Sequence of chain 31.E:
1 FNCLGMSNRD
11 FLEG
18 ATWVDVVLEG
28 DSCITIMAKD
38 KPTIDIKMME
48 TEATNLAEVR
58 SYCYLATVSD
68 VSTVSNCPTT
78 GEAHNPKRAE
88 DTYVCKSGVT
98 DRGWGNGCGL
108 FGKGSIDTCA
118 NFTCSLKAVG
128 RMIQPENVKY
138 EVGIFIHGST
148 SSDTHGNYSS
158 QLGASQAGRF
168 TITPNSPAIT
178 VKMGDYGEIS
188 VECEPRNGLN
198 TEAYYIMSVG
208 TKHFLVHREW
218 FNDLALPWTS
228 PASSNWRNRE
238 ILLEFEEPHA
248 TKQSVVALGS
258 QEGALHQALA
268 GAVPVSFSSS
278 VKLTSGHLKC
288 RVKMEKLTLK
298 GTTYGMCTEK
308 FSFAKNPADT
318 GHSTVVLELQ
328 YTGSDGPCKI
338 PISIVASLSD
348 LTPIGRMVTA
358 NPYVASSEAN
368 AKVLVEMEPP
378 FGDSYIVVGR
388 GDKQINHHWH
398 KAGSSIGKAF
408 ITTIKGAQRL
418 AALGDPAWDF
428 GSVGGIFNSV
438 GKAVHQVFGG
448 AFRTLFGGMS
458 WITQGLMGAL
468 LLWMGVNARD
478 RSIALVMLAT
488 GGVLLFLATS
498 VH

Binding-site contacts:
Ligand atom O5 contacts residue ASN118 of chain 31.E at 2.4 Å (h-bond).
Ligand atom O6 contacts residue ASN118 of chain 31.E at 4.1 Å.
Ligand atom O5 contacts residue THR120 of chain 31.E at 3.7 Å.
Ligand atom N2 contacts residue ASN118 of chain 31.E at 2.9 Å (h-bond).
Ligand atom C6 contacts residue THR120 of chain 31.E at 4.0 Å.
Ligand atom C5 contacts residue THR120 of chain 31.E at 4.5 Å.
Ligand atom C2 contacts residue ASN118 of chain 31.E at 2.5 Å.
Ligand atom N2 contacts residue TYR90 of chain 31.E at 4.2 Å.
Ligand atom C3 contacts residue ASN118 of chain 31.E at 3.8 Å.
Ligand atom C5 contacts residue ASN118 of chain 31.E at 3.6 Å.
Ligand atom C1 contacts residue SER66 of chain 31.E at 4.4 Å.
Ligand atom O5 contacts residue SER66 of chain 31.E at 4.3 Å.
Ligand atom C7 contacts residue ASP67 of chain 31.E at 4.3 Å.
Ligand atom O6 contacts residue PHE119 of chain 31.E at 3.2 Å (h-bond).
Ligand atom O6 contacts residue THR120 of chain 31.E at 3.5 Å (h-bond).
Ligand atom C7 contacts residue ASN118 of chain 31.E at 3.3 Å.
Ligand atom C7 contacts residue TYR90 of chain 31.E at 4.2 Å (hydrophobic).
Ligand atom C8 contacts residue TYR90 of chain 31.E at 3.6 Å (hydrophobic).
Ligand atom C8 contacts residue ASN118 of chain 31.E at 4.3 Å.
Ligand atom C4 contacts residue ASN118 of chain 31.E at 4.2 Å.
Ligand atom C1 contacts residue ASN118 of chain 31.E at 1.4 Å.
Ligand atom C8 contacts residue ASP67 of chain 31.E at 4.0 Å.
Ligand atom O7 contacts residue ASP67 of chain 31.E at 4.3 Å.
Ligand atom O7 contacts residue SER66 of chain 31.E at 3.6 Å.
Ligand atom O7 contacts residue ASN118 of chain 31.E at 3.4 Å (h-bond).
Ligand atom O6 contacts residue THR89 of chain 31.E at 3.8 Å.

This small molecule binds to this protein.
Small molecule (SMILES): CC(=O)N[C@@H]1[C@@H](O)[C@H](O)[C@@H](CO)O[C@H]1O